Binding-site contacts:
Ligand atom O3C contacts residue PHE487 of chain 1.C at 4.0 Å.
Ligand atom O5 contacts residue ARG302 of chain 1.C at 3.8 Å.
Ligand atom C6A contacts residue PHE487 of chain 1.C at 3.7 Å (hydrophobic).
Ligand atom O11 contacts residue THR419 of chain 1.C at 3.4 Å.
Ligand atom O53 contacts residue ARG302 of chain 1.C at 1.3 Å (salt-bridge).
Ligand atom O52 contacts residue ARG302 of chain 1.C at 3.6 Å (salt-bridge).
Ligand atom O5 contacts residue LYS484 of chain 1.C at 3.3 Å.
Ligand atom C5 contacts residue ARG302 of chain 1.C at 3.5 Å.
Ligand atom C7B contacts residue VAL427 of chain 1.C at 3.9 Å (hydrophobic).
Ligand atom C5A contacts residue PHE487 of chain 1.C at 3.8 Å (hydrophobic).
Ligand atom C4 contacts residue LYS484 of chain 1.C at 4.1 Å.
Ligand atom O4 contacts residue LYS484 of chain 1.C at 3.8 Å.
Ligand atom C1A contacts residue PHE487 of chain 1.C at 4.1 Å (hydrophobic).
Ligand atom O53 contacts residue GLU588 of chain 1.C at 4.1 Å.
Ligand atom C5B contacts residue VAL427 of chain 1.C at 3.9 Å (hydrophobic).
Ligand atom C6B contacts residue VAL427 of chain 1.C at 3.8 Å (hydrophobic).
Ligand atom O11 contacts residue GLY417 of chain 1.C at 3.4 Å (h-bond).
Ligand atom O52 contacts residue LYS484 of chain 1.C at 2.9 Å (salt-bridge).
Ligand atom P5 contacts residue ARG305 of chain 1.C at 4.0 Å.
Ligand atom O1B contacts residue PHE416 of chain 1.C at 3.5 Å (h-bond).
Ligand atom O13 contacts residue GLY417 of chain 1.C at 3.6 Å.
Ligand atom O1A contacts residue PHE487 of chain 1.C at 3.5 Å (h-bond).
Ligand atom C4B contacts residue VAL427 of chain 1.C at 4.0 Å (hydrophobic).
Ligand atom C6 contacts residue ARG302 of chain 1.C at 3.8 Å.
Ligand atom P5 contacts residue ARG302 of chain 1.C at 2.8 Å.
Ligand atom O6 contacts residue ARG302 of chain 1.C at 3.3 Å (salt-bridge).
Ligand atom O52 contacts residue LEU592 of chain 1.C at 3.7 Å.
Ligand atom P1 contacts residue GLY417 of chain 1.C at 3.9 Å.
Ligand atom O51 contacts residue ARG305 of chain 1.C at 3.1 Å (salt-bridge).
Ligand atom O12 contacts residue GLY417 of chain 1.C at 3.9 Å.
Ligand atom O41 contacts residue ARG302 of chain 1.C at 2.8 Å (salt-bridge).
Ligand atom O1B contacts residue GLY417 of chain 1.C at 3.5 Å.
Ligand atom P5 contacts residue LYS484 of chain 1.C at 3.5 Å.
Ligand atom O53 contacts residue ARG305 of chain 1.C at 3.8 Å.
Ligand atom C5B contacts residue PHE487 of chain 1.C at 3.6 Å (hydrophobic).
Ligand atom C3A contacts residue PHE487 of chain 1.C at 3.7 Å (hydrophobic).
Ligand atom C3B contacts residue PHE416 of chain 1.C at 3.4 Å (hydrophobic).
Ligand atom O53 contacts residue LYS484 of chain 1.C at 3.5 Å (salt-bridge).
Ligand atom O51 contacts residue ARG302 of chain 1.C at 3.3 Å (salt-bridge).
Ligand atom C5B contacts residue PRO424 of chain 1.C at 3.9 Å (hydrophobic).

This protein binds this small molecule.
Small molecule (SMILES): CCCCCCCC(=O)OC[C@H](COP(=O)(O)O[C@@H]1[C@H](O)[C@H](O)[C@@H](OP(=O)(O)O)[C@H](OP(=O)(O)O)[C@H]1O)OC(=O)CCCCCCC

Sequence of chain 1.C:
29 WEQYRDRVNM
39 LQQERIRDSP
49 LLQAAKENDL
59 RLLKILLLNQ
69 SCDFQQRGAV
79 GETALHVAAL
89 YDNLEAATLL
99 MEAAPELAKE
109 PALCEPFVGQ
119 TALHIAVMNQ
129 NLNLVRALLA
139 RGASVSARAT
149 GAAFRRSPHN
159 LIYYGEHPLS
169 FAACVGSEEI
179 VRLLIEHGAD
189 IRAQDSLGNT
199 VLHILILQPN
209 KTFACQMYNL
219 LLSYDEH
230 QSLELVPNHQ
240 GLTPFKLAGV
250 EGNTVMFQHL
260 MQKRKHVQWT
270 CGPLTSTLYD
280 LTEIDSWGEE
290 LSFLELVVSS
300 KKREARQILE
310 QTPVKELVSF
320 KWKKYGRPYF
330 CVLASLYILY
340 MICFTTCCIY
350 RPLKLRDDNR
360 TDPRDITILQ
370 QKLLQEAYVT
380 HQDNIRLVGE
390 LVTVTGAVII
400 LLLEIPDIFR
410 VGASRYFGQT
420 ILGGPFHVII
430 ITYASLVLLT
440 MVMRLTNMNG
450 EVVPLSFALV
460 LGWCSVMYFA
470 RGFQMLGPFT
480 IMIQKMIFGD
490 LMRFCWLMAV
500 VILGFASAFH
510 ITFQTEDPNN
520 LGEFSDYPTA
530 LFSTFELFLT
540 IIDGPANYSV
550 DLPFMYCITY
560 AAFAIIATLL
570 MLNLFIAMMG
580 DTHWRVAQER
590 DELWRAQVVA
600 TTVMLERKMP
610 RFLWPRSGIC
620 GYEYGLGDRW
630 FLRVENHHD